Binding-site contacts:
Ligand atom O2' contacts residue VAL29 of chain 1.A at 3.0 Å (h-bond).
Ligand atom C2 contacts residue ASP119 of chain 1.A at 3.5 Å.
Ligand atom C8 contacts residue GLY15 of chain 1.A at 3.5 Å.
Ligand atom O2B contacts residue MG1 of chain 1.B at 1.9 Å.
Ligand atom PB contacts residue MG1 of chain 1.B at 3.3 Å.
Ligand atom O1A contacts residue GLY15 of chain 1.A at 3.1 Å.
Ligand atom C3B contacts residue GLU31 of chain 1.A at 3.5 Å.
Ligand atom N2 contacts residue ASP119 of chain 1.A at 2.7 Å (salt-bridge).
Ligand atom O1B contacts residue GLY13 of chain 1.A at 3.4 Å (h-bond).
Ligand atom O'M contacts residue GLY13 of chain 1.A at 3.5 Å.
Ligand atom O2G contacts residue GLY12 of chain 1.A at 2.8 Å.
Ligand atom O2G contacts residue LYS16 of chain 1.A at 3.0 Å (salt-bridge).
Ligand atom O1A contacts residue ALA18 of chain 1.A at 2.7 Å (h-bond).
Ligand atom O'L contacts residue GLY12 of chain 1.A at 3.3 Å.
Ligand atom O6 contacts residue SER145 of chain 1.A at 3.4 Å.
Ligand atom O'M contacts residue GLY12 of chain 1.A at 3.2 Å (h-bond).
Ligand atom PB contacts residue LYS16 of chain 1.A at 3.5 Å.
Ligand atom C2' contacts residue GLY13 of chain 1.A at 3.4 Å.
Ligand atom O3B contacts residue GLY13 of chain 1.A at 2.9 Å (h-bond).
Ligand atom N2' contacts residue GLY12 of chain 1.A at 3.4 Å.
Ligand atom O6 contacts residue ASN116 of chain 1.A at 3.2 Å (h-bond).
Ligand atom O6 contacts residue LYS117 of chain 1.A at 3.3 Å.
Ligand atom C8 contacts residue ALA18 of chain 1.A at 3.4 Å (hydrophobic).
Ligand atom O6 contacts residue ALA146 of chain 1.A at 2.7 Å (h-bond).
Ligand atom O1B contacts residue GLY15 of chain 1.A at 3.3 Å (h-bond).
Ligand atom C5 contacts residue ASN116 of chain 1.A at 3.5 Å.
Ligand atom N1 contacts residue ASP119 of chain 1.A at 2.8 Å (salt-bridge).
Ligand atom O1A contacts residue SER17 of chain 1.A at 3.4 Å (h-bond).
Ligand atom O1G contacts residue MG1 of chain 1.B at 2.3 Å.
Ligand atom O2B contacts residue SER17 of chain 1.A at 3.0 Å (h-bond).
Ligand atom O2' contacts residue PHE28 of chain 1.A at 3.5 Å.
Ligand atom O1B contacts residue LYS16 of chain 1.A at 2.6 Å (salt-bridge).
Ligand atom O1G contacts residue THR35 of chain 1.A at 3.0 Å (h-bond).
Ligand atom C6 contacts residue LYS117 of chain 1.A at 3.5 Å.
Ligand atom O2G contacts residue GLY13 of chain 1.A at 3.1 Å (h-bond).
Ligand atom O1A contacts residue LYS16 of chain 1.A at 3.5 Å (salt-bridge).
Ligand atom N7 contacts residue ASN116 of chain 1.A at 3.0 Å (h-bond).
Ligand atom N2' contacts residue GLY13 of chain 1.A at 3.4 Å (h-bond).
Ligand atom O3A contacts residue GLY15 of chain 1.A at 3.1 Å (h-bond).
Ligand atom O1B contacts residue VAL14 of chain 1.A at 3.3 Å (h-bond).

The protein below binds the small molecule below.
Small molecule (SMILES): C[C@@H](O[P](=O)(O)O[P](=O)(O)O[P](=O)(O)OC[C@H]1O[C@@H](n2cnc3c(=O)[nH]c(N)nc32)[C@H](O)[C@@H]1O)c1ccccc1[N+](=O)[O-]

Sequence of chain 1.A:
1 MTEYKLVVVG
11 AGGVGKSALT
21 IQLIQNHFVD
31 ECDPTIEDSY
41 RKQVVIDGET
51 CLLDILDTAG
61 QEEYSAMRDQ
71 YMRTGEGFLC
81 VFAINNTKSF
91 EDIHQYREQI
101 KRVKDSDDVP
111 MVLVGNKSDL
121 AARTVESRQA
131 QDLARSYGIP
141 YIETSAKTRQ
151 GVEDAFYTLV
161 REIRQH